Binding-site contacts:
Ligand atom C3 contacts residue ASN265 of chain 1.C at 3.8 Å.
Ligand atom C1 contacts residue GLN263 of chain 1.C at 3.9 Å.
Ligand atom O6 contacts residue ARG412 of chain 1.C at 3.9 Å.
Ligand atom C3 contacts residue GLN263 of chain 1.C at 4.3 Å.
Ligand atom C4 contacts residue ASN265 of chain 1.C at 4.2 Å.
Ligand atom C8 contacts residue VAL302 of chain 1.C at 4.4 Å (hydrophobic).
Ligand atom C1 contacts residue ASN265 of chain 1.C at 1.4 Å.
Ligand atom O7 contacts residue ASP380 of chain 1.C at 4.2 Å.
Ligand atom C8 contacts residue GLN263 of chain 1.C at 3.9 Å.
Ligand atom N2 contacts residue ASN265 of chain 1.C at 2.9 Å (h-bond).
Ligand atom C7 contacts residue ASN265 of chain 1.C at 3.2 Å.
Ligand atom C6 contacts residue ARG412 of chain 1.C at 4.4 Å.
Ligand atom C2 contacts residue ASN265 of chain 1.C at 2.4 Å.
Ligand atom O5 contacts residue ASN265 of chain 1.C at 2.4 Å (h-bond).
Ligand atom C5 contacts residue ASN265 of chain 1.C at 3.7 Å.
Ligand atom N2 contacts residue GLN263 of chain 1.C at 3.9 Å.
Ligand atom C8 contacts residue ASN265 of chain 1.C at 4.4 Å.
Ligand atom C8 contacts residue SER303 of chain 1.C at 3.8 Å.
Ligand atom C2 contacts residue GLN263 of chain 1.C at 4.2 Å.
Ligand atom O7 contacts residue ASN265 of chain 1.C at 3.1 Å (h-bond).

The protein below binds the small molecule below.
Small molecule (SMILES): CC(=O)N[C@H]1[C@H](O[C@H]2[C@H](O)[C@@H](NC(C)=O)CO[C@@H]2CO)O[C@H](CO)[C@@H](O)[C@@H]1O

Sequence of chain 1.C:
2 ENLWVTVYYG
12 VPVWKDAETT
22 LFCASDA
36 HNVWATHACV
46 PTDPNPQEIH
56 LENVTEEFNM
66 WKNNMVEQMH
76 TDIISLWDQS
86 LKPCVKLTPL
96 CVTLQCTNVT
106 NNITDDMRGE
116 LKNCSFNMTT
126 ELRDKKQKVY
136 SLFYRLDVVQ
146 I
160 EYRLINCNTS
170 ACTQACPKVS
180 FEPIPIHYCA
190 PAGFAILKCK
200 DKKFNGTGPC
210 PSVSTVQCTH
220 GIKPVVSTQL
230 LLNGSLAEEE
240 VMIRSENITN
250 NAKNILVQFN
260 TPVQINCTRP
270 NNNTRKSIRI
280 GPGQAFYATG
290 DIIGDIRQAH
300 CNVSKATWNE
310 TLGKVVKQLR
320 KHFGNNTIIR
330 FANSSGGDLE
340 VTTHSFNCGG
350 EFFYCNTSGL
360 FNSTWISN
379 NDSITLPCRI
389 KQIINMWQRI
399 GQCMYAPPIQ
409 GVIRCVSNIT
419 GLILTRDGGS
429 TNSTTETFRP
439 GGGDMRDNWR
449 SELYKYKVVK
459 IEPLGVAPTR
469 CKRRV